Binding-site contacts:
Ligand atom C4 contacts residue HIS5 of chain 2.D at 3.6 Å.
Ligand atom C2 contacts residue LEU16 of chain 2.A at 4.4 Å (hydrophobic).
Ligand atom C3 contacts residue ALA14 of chain 2.B at 4.3 Å (hydrophobic).
Ligand atom C5 contacts residue HIS5 of chain 2.D at 4.0 Å.
Ligand atom C1 contacts residue CYS11 of chain 2.A at 3.9 Å (hydrophobic).
Ligand atom O1 contacts residue ILE10 of chain 2.A at 3.4 Å.
Ligand atom C3 contacts residue HIS5 of chain 2.D at 3.2 Å.
Ligand atom C1 contacts residue LEU11 of chain 2.B at 3.8 Å (hydrophobic).
Ligand atom O1 contacts residue CYS11 of chain 2.A at 2.9 Å (h-bond).
Ligand atom O1 contacts residue LEU11 of chain 2.B at 4.4 Å.
Ligand atom C4 contacts residue ALA14 of chain 2.B at 4.5 Å (hydrophobic).
Ligand atom O3 contacts residue LEU16 of chain 2.A at 3.8 Å.
Ligand atom C2 contacts residue LEU11 of chain 2.B at 4.2 Å (hydrophobic).
Ligand atom C6 contacts residue LEU11 of chain 2.B at 3.5 Å (hydrophobic).
Ligand atom C5 contacts residue CYS7 of chain 2.B at 4.1 Å (hydrophobic).
Ligand atom C5 contacts residue HIS10 of chain 2.B at 4.0 Å.
Ligand atom C6 contacts residue CYS6 of chain 2.A at 3.3 Å (hydrophobic).
Ligand atom O1 contacts residue SER9 of chain 2.A at 3.6 Å.
Ligand atom C2 contacts residue ILE10 of chain 2.A at 4.3 Å (hydrophobic).
Ligand atom C1 contacts residue HIS5 of chain 2.D at 4.1 Å.
Ligand atom C6 contacts residue HIS5 of chain 2.D at 4.2 Å.
Ligand atom O3 contacts residue HIS5 of chain 2.D at 3.1 Å (h-bond).
Ligand atom O3 contacts residue ALA14 of chain 2.B at 3.6 Å.
Ligand atom O1 contacts residue CYS6 of chain 2.A at 2.6 Å (h-bond).
Ligand atom C2 contacts residue HIS5 of chain 2.D at 3.6 Å.
Ligand atom C3 contacts residue LEU16 of chain 2.A at 4.5 Å (hydrophobic).
Ligand atom C5 contacts residue LEU6 of chain 2.D at 4.0 Å (hydrophobic).
Ligand atom C6 contacts residue CYS7 of chain 2.B at 4.0 Å (hydrophobic).
Ligand atom C2 contacts residue CYS11 of chain 2.A at 3.9 Å (hydrophobic).
Ligand atom C4 contacts residue LEU11 of chain 2.B at 4.0 Å (hydrophobic).
Ligand atom C1 contacts residue ILE10 of chain 2.A at 4.5 Å (hydrophobic).
Ligand atom O1 contacts residue VAL2 of chain 2.D at 4.3 Å.
Ligand atom C4 contacts residue HIS10 of chain 2.B at 4.0 Å.
Ligand atom C3 contacts residue LEU11 of chain 2.B at 4.3 Å (hydrophobic).
Ligand atom C5 contacts residue LEU11 of chain 2.B at 3.6 Å (hydrophobic).
Ligand atom C1 contacts residue CYS6 of chain 2.A at 3.4 Å (hydrophobic).

This small molecule binds to this protein.
Small molecule (SMILES): Oc1cccc(O)c1

Sequence of chain 2.D:
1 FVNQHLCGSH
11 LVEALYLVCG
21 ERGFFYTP

Sequence of chain 2.A:
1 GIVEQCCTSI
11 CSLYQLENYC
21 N

Sequence of chain 2.B:
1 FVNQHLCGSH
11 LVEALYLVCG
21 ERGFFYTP